Binding-site contacts:
Ligand atom C6 contacts residue NAD1 of chain 1.E at 3.5 Å.
Ligand atom C10 contacts residue PHE94 of chain 1.A at 4.0 Å (hydrophobic).
Ligand atom C3 contacts residue PHE202 of chain 1.A at 3.5 Å (hydrophobic).
Ligand atom C2 contacts residue NAD1 of chain 1.E at 3.4 Å.
Ligand atom C8 contacts residue ALA195 of chain 1.A at 4.2 Å (hydrophobic).
Ligand atom C4 contacts residue SER196 of chain 1.A at 3.9 Å.
Ligand atom CL16 contacts residue ALA195 of chain 1.A at 3.5 Å.
Ligand atom C1 contacts residue NAD1 of chain 1.E at 3.4 Å.
Ligand atom CL16 contacts residue ALA93 of chain 1.A at 3.2 Å.
Ligand atom CL14 contacts residue TYR145 of chain 1.A at 3.4 Å.
Ligand atom O17 contacts residue LYS162 of chain 1.A at 4.1 Å.
Ligand atom C1 contacts residue TYR155 of chain 1.A at 3.4 Å (hydrophobic).
Ligand atom C10 contacts residue ALA93 of chain 1.A at 2.9 Å (hydrophobic).
Ligand atom CL14 contacts residue PRO190 of chain 1.A at 4.2 Å.
Ligand atom CL15 contacts residue ALA95 of chain 1.A at 2.9 Å.
Ligand atom C11 contacts residue MET158 of chain 1.A at 4.1 Å (hydrophobic).
Ligand atom C11 contacts residue PHE94 of chain 1.A at 4.2 Å (hydrophobic).
Ligand atom C3 contacts residue SER196 of chain 1.A at 4.0 Å.
Ligand atom C4 contacts residue ILE199 of chain 1.A at 3.9 Å (hydrophobic).
Ligand atom O17 contacts residue TYR155 of chain 1.A at 2.6 Å (h-bond).
Ligand atom C8 contacts residue NAD1 of chain 1.E at 4.2 Å.
Ligand atom C11 contacts residue ALA93 of chain 1.A at 3.9 Å (hydrophobic).
Ligand atom CL16 contacts residue NAD1 of chain 1.E at 3.6 Å.
Ligand atom O17 contacts residue MET158 of chain 1.A at 4.2 Å.
Ligand atom CL14 contacts residue PHE202 of chain 1.A at 3.7 Å.
Ligand atom O17 contacts residue NAD1 of chain 1.E at 2.6 Å (h-bond).
Ligand atom C12 contacts residue ILE199 of chain 1.A at 3.9 Å (hydrophobic).
Ligand atom C4 contacts residue NAD1 of chain 1.E at 3.3 Å.
Ligand atom C9 contacts residue ALA195 of chain 1.A at 3.8 Å (hydrophobic).
Ligand atom CL15 contacts residue PHE94 of chain 1.A at 3.6 Å.
Ligand atom C13 contacts residue ILE199 of chain 1.A at 3.6 Å (hydrophobic).
Ligand atom CL14 contacts residue NAD1 of chain 1.E at 3.8 Å.
Ligand atom C1 contacts residue TYR145 of chain 1.A at 3.9 Å (hydrophobic).
Ligand atom C3 contacts residue NAD1 of chain 1.E at 3.1 Å.
Ligand atom C9 contacts residue ALA93 of chain 1.A at 3.4 Å (hydrophobic).
Ligand atom C12 contacts residue MET158 of chain 1.A at 4.1 Å (hydrophobic).
Ligand atom C6 contacts residue TYR155 of chain 1.A at 3.4 Å (hydrophobic).
Ligand atom O7 contacts residue NAD1 of chain 1.E at 3.5 Å.
Ligand atom C5 contacts residue NAD1 of chain 1.E at 3.6 Å.
Ligand atom C2 contacts residue PHE202 of chain 1.A at 4.1 Å (hydrophobic).

Sequence of chain 1.A:
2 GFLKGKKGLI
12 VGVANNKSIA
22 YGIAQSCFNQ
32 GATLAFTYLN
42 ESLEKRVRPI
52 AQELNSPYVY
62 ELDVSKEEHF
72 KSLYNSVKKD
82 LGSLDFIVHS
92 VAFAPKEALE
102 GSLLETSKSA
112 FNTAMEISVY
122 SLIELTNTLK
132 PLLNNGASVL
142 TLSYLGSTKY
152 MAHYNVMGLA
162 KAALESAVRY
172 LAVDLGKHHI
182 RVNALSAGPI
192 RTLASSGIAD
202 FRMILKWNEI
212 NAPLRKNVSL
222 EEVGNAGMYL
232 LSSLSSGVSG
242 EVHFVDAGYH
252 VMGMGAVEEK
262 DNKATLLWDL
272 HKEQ

This protein binds this small molecule.
Small molecule (SMILES): Oc1cc(Cl)ccc1Oc1ccc(Cl)cc1Cl